Sequence of chain 5.E:
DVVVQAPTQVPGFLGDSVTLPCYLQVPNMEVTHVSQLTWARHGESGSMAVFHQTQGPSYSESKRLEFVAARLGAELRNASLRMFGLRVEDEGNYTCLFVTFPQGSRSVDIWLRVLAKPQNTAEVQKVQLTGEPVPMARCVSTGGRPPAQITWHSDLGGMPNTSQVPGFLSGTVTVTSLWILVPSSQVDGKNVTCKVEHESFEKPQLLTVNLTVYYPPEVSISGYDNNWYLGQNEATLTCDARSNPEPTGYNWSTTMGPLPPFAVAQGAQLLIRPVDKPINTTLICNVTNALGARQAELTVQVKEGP

The small molecule below binds the protein below.
Small molecule (SMILES): CC(=O)N[C@H]1[C@H](O[C@H]2[C@H](O)[C@@H](NC(C)=O)CO[C@@H]2CO[C@@H]2O[C@@H](C)[C@@H](O)[C@@H](O)[C@@H]2O)O[C@H](CO)[C@@H](O[C@@H]2O[C@H](CO)[C@@H](O)[C@H](O)[C@@H]2O)[C@@H]1O

Binding-site contacts:
Ligand atom C5 contacts residue ASN307 of chain 5.E at 3.6 Å.
Ligand atom C7 contacts residue PRO305 of chain 5.E at 4.3 Å (hydrophobic).
Ligand atom C4 contacts residue ASN307 of chain 5.E at 4.2 Å.
Ligand atom O5 contacts residue ASN307 of chain 5.E at 2.3 Å (h-bond).
Ligand atom N2 contacts residue ASN307 of chain 5.E at 3.0 Å (h-bond).
Ligand atom C2 contacts residue ASN307 of chain 5.E at 2.5 Å.
Ligand atom C3 contacts residue ASN307 of chain 5.E at 3.8 Å.
Ligand atom C1 contacts residue ASN307 of chain 5.E at 1.4 Å.
Ligand atom C8 contacts residue ASN307 of chain 5.E at 4.5 Å.
Ligand atom O6 contacts residue GLN328 of chain 5.E at 4.3 Å.
Ligand atom C7 contacts residue ASN307 of chain 5.E at 4.1 Å.
Ligand atom C8 contacts residue ILE306 of chain 5.E at 3.7 Å (hydrophobic).
Ligand atom C8 contacts residue PRO305 of chain 5.E at 2.9 Å (hydrophobic).